Binding-site contacts:
Ligand atom C7 contacts residue ASN706 of chain 1.A at 2.9 Å.
Ligand atom C8 contacts residue ASN706 of chain 1.A at 4.1 Å.
Ligand atom C8 contacts residue GLY1128 of chain 1.A at 3.9 Å.
Ligand atom O7 contacts residue ASN706 of chain 1.A at 2.5 Å (h-bond).
Ligand atom O6 contacts residue ASP793 of chain 1.B at 4.2 Å.
Ligand atom C5 contacts residue ASN706 of chain 1.A at 3.6 Å.
Ligand atom C4 contacts residue ASN706 of chain 1.A at 4.2 Å.
Ligand atom C3 contacts residue ASN706 of chain 1.A at 3.8 Å.
Ligand atom C1 contacts residue ASN706 of chain 1.A at 1.4 Å.
Ligand atom O5 contacts residue ASP793 of chain 1.B at 4.2 Å.
Ligand atom C2 contacts residue ASN706 of chain 1.A at 2.5 Å.
Ligand atom N2 contacts residue ASN706 of chain 1.A at 2.9 Å (h-bond).
Ligand atom O5 contacts residue ASN706 of chain 1.A at 2.3 Å (h-bond).

Sequence of chain 1.A:
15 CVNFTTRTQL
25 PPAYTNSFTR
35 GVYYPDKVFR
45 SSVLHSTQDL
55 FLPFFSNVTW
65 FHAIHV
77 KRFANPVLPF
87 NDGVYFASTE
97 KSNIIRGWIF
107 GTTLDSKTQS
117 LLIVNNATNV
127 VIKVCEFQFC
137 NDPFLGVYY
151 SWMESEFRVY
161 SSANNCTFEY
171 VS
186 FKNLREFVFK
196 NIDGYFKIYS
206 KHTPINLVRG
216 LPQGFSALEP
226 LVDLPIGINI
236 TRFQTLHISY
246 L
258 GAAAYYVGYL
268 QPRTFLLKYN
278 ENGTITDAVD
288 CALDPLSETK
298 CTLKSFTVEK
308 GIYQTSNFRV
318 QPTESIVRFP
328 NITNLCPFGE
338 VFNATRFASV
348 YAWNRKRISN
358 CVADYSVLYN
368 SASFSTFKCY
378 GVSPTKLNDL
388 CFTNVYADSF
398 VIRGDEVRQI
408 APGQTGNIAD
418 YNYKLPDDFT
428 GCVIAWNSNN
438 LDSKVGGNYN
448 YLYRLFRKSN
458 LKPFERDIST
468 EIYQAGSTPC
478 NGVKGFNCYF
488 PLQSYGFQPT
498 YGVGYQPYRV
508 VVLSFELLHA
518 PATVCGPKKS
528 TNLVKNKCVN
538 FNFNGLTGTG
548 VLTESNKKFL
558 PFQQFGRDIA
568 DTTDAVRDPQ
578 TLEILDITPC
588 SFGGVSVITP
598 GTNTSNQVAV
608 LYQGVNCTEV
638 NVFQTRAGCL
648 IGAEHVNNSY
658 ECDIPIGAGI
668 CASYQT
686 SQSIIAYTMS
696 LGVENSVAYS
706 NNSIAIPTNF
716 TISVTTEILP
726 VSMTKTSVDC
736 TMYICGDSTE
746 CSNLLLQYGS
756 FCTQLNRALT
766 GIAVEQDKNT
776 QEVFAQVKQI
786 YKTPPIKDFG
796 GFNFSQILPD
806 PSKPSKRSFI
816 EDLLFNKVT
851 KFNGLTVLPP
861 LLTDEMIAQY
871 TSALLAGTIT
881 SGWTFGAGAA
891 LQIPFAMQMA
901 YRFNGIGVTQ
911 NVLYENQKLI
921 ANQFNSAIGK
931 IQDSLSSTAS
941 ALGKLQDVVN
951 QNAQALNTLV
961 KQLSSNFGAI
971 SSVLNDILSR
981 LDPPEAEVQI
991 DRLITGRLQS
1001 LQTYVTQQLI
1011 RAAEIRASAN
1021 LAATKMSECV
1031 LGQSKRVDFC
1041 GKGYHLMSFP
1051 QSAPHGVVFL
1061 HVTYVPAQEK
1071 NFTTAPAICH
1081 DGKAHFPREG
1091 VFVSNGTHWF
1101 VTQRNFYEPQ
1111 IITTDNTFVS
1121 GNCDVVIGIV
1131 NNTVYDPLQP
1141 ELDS

The small molecule below binds the protein below.
Small molecule (SMILES): CC(=O)N[C@@H]1[C@@H](O)[C@H](O)[C@@H](CO)O[C@H]1O

Sequence of chain 1.B:
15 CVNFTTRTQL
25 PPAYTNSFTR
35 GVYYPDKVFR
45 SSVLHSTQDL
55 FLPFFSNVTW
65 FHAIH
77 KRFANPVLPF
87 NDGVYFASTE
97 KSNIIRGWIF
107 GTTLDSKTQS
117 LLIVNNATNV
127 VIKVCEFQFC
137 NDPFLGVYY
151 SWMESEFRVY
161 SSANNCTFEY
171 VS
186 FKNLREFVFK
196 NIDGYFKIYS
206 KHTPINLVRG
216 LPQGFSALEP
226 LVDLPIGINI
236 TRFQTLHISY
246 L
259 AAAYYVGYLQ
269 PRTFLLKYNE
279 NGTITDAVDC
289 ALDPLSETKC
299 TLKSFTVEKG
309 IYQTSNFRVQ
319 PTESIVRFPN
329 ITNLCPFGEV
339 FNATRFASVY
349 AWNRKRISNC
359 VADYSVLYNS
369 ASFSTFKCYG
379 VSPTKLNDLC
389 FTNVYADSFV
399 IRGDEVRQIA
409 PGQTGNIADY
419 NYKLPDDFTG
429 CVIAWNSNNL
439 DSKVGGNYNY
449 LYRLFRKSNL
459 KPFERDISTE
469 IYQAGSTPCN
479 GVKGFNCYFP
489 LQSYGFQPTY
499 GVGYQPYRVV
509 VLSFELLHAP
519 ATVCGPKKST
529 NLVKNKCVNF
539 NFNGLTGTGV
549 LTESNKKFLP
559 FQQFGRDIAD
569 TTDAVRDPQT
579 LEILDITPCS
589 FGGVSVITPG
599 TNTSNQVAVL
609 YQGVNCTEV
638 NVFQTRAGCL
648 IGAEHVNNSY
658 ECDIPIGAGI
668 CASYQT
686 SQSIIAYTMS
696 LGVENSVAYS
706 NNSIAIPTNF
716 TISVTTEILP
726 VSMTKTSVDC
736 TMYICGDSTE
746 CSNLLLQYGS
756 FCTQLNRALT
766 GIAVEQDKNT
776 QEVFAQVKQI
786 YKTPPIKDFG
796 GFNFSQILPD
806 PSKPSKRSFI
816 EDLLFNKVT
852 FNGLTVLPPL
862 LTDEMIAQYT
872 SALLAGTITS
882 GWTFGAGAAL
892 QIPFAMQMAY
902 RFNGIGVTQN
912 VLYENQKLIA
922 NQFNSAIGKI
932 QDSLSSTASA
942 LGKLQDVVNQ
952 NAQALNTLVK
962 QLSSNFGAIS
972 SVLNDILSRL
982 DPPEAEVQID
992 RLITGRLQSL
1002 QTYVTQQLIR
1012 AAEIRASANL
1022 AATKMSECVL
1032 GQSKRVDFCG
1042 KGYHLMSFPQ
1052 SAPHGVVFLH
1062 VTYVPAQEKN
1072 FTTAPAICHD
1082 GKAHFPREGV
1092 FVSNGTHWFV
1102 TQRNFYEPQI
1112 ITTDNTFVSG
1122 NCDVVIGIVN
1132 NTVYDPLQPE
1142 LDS